This protein binds this small molecule.
Small molecule (SMILES): CC(=O)N[C@@H]1[C@@H](O)[C@H](O)[C@@H](CO)O[C@H]1O

Sequence of chain 1.C:
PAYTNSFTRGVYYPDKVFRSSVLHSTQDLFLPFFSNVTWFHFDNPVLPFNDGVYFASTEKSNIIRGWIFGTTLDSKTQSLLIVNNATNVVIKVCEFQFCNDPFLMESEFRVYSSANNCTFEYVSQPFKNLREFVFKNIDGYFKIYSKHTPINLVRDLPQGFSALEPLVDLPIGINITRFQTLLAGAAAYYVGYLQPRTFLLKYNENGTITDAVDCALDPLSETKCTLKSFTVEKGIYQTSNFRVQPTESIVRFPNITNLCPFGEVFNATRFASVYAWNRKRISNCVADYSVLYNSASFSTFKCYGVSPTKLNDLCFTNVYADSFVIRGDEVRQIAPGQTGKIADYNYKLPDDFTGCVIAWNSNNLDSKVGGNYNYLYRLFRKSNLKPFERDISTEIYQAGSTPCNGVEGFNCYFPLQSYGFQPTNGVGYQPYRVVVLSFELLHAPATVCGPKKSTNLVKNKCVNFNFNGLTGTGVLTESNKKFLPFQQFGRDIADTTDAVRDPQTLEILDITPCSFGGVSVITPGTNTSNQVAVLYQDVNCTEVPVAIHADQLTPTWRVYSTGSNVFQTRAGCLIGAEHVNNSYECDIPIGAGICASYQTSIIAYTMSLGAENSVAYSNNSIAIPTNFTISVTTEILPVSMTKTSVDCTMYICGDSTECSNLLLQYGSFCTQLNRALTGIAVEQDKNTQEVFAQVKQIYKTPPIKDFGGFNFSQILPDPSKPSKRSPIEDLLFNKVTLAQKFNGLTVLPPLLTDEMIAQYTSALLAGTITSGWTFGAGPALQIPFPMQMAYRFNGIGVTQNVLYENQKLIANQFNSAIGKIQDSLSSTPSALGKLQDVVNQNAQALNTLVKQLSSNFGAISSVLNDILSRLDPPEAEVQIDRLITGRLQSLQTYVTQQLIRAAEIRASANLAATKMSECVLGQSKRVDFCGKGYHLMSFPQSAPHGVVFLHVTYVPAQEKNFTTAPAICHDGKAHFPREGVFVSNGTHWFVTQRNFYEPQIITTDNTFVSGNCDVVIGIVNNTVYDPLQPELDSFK

Binding-site contacts:
Ligand atom C1 contacts residue ASN1074 of chain 1.C at 1.4 Å.
Ligand atom C7 contacts residue THR1076 of chain 1.C at 3.6 Å.
Ligand atom C8 contacts residue THR1076 of chain 1.C at 3.9 Å.
Ligand atom C8 contacts residue ASN1074 of chain 1.C at 3.6 Å.
Ligand atom C8 contacts residue SER1097 of chain 1.C at 3.7 Å.
Ligand atom C8 contacts residue ASN1098 of chain 1.C at 4.3 Å.
Ligand atom N2 contacts residue ASN1074 of chain 1.C at 3.0 Å (h-bond).
Ligand atom O7 contacts residue ASN1074 of chain 1.C at 4.4 Å.
Ligand atom C7 contacts residue ASN1074 of chain 1.C at 3.9 Å.
Ligand atom C2 contacts residue ASN1074 of chain 1.C at 2.5 Å.
Ligand atom C5 contacts residue ASN1074 of chain 1.C at 3.7 Å.
Ligand atom C3 contacts residue ASN1074 of chain 1.C at 3.8 Å.
Ligand atom C8 contacts residue GLY1099 of chain 1.C at 4.5 Å.
Ligand atom O7 contacts residue THR1076 of chain 1.C at 2.7 Å (h-bond).
Ligand atom C4 contacts residue ASN1074 of chain 1.C at 4.2 Å.
Ligand atom O5 contacts residue ASN1074 of chain 1.C at 2.4 Å (h-bond).
Ligand atom C7 contacts residue PHE1075 of chain 1.C at 4.5 Å (hydrophobic).
Ligand atom C8 contacts residue PHE1075 of chain 1.C at 3.9 Å (hydrophobic).